This small molecule binds to this protein.
Small molecule (SMILES): CC(=O)N[C@H]1[C@H](O[C@H]2[C@H](O)[C@@H](NC(C)=O)CO[C@@H]2CO)O[C@H](CO)[C@@H](O)[C@@H]1O

Sequence of chain 1.A:
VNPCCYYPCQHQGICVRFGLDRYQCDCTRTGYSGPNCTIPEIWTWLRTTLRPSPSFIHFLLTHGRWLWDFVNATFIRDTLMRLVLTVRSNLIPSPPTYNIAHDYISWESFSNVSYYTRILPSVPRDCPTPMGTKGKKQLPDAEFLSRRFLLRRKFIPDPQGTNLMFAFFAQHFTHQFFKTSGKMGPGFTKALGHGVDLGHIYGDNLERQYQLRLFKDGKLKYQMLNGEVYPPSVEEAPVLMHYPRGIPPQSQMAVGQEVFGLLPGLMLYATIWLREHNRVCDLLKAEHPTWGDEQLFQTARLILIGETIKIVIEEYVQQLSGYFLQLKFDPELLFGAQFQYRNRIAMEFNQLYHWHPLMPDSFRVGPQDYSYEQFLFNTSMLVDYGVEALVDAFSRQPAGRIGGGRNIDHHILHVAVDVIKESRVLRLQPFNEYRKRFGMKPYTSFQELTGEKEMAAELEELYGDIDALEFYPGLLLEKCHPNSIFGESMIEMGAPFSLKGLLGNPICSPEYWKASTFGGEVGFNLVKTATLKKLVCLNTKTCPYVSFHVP

Binding-site contacts:
Ligand atom C6 contacts residue TYR123 of chain 1.A at 3.1 Å (hydrophobic).
Ligand atom C3 contacts residue LEU214 of chain 1.B at 4.0 Å (hydrophobic).
Ligand atom O3 contacts residue LEU214 of chain 1.B at 3.9 Å.
Ligand atom O6 contacts residue GLU116 of chain 1.A at 4.1 Å.
Ligand atom O7 contacts residue LEU214 of chain 1.B at 3.9 Å.
Ligand atom O5 contacts residue TYR123 of chain 1.A at 3.0 Å.
Ligand atom C5 contacts residue TYR218 of chain 1.B at 4.0 Å (hydrophobic).
Ligand atom O5 contacts residue ASN120 of chain 1.A at 2.3 Å (h-bond).
Ligand atom C6 contacts residue GLU215 of chain 1.B at 3.8 Å.
Ligand atom C5 contacts residue ASN120 of chain 1.A at 3.6 Å.
Ligand atom C1 contacts residue LEU214 of chain 1.B at 4.5 Å (hydrophobic).
Ligand atom C1 contacts residue TYR123 of chain 1.A at 3.7 Å (hydrophobic).
Ligand atom O7 contacts residue ASN120 of chain 1.A at 3.3 Å (h-bond).
Ligand atom C2 contacts residue ASN120 of chain 1.A at 2.4 Å.
Ligand atom C5 contacts residue PHE196 of chain 1.A at 4.1 Å (hydrophobic).
Ligand atom O3 contacts residue GLU215 of chain 1.B at 4.1 Å.
Ligand atom N2 contacts residue ASN120 of chain 1.A at 2.9 Å (h-bond).
Ligand atom C8 contacts residue ASN120 of chain 1.A at 4.5 Å.
Ligand atom C1 contacts residue GLU116 of chain 1.A at 3.7 Å.
Ligand atom C4 contacts residue LEU214 of chain 1.B at 3.7 Å (hydrophobic).
Ligand atom O6 contacts residue LEU214 of chain 1.B at 4.0 Å.
Ligand atom C7 contacts residue ASN120 of chain 1.A at 3.3 Å.
Ligand atom C8 contacts residue MET192 of chain 1.A at 3.7 Å (hydrophobic).
Ligand atom C5 contacts residue TYR123 of chain 1.A at 4.0 Å (hydrophobic).
Ligand atom C1 contacts residue ASN120 of chain 1.A at 1.4 Å.
Ligand atom O6 contacts residue GLU215 of chain 1.B at 2.7 Å (salt-bridge).
Ligand atom C5 contacts residue LEU214 of chain 1.B at 4.0 Å (hydrophobic).
Ligand atom O5 contacts residue LEU214 of chain 1.B at 3.5 Å.
Ligand atom C6 contacts residue TYR218 of chain 1.B at 3.7 Å (hydrophobic).
Ligand atom C4 contacts residue ASN120 of chain 1.A at 4.1 Å.
Ligand atom O6 contacts residue TYR123 of chain 1.A at 2.7 Å (h-bond).
Ligand atom C2 contacts residue LEU214 of chain 1.B at 3.9 Å (hydrophobic).
Ligand atom C3 contacts residue ASN120 of chain 1.A at 3.7 Å.
Ligand atom C6 contacts residue LEU214 of chain 1.B at 3.8 Å (hydrophobic).
Ligand atom O5 contacts residue PHE196 of chain 1.A at 4.4 Å.
Ligand atom C6 contacts residue PHE196 of chain 1.A at 3.8 Å (hydrophobic).
Ligand atom C2 contacts residue GLU116 of chain 1.A at 4.3 Å.
Ligand atom O5 contacts residue GLU116 of chain 1.A at 3.4 Å (salt-bridge).

Sequence of chain 1.B:
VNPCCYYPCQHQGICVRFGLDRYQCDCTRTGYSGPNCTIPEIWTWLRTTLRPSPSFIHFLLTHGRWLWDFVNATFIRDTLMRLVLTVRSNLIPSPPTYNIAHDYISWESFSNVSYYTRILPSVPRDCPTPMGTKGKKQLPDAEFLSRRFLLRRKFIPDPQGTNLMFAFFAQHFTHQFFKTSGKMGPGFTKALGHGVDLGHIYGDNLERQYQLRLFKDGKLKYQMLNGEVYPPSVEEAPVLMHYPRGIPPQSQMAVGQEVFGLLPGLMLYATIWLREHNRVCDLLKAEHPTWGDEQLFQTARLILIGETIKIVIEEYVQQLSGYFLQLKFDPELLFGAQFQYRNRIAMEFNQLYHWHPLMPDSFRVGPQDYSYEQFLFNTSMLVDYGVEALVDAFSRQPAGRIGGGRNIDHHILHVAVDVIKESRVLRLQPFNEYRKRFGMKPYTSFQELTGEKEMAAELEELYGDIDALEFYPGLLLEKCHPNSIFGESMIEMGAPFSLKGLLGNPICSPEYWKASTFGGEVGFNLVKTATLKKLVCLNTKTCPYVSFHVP